This small molecule binds to this protein.
Small molecule (SMILES): O=C[C@H](O)COP(=O)(O)O

Binding-site contacts:
Ligand atom O4P contacts residue ARG251 of chain 1.B at 2.9 Å (salt-bridge).
Ligand atom O3P contacts residue THR201 of chain 1.B at 4.2 Å.
Ligand atom O1 contacts residue THR170 of chain 1.B at 3.0 Å (h-bond).
Ligand atom C1 contacts residue SER168 of chain 1.B at 4.2 Å.
Ligand atom C1 contacts residue NAD1 of chain 1.I at 3.6 Å.
Ligand atom C2 contacts residue NAD1 of chain 1.I at 3.8 Å.
Ligand atom O1P contacts residue ARG251 of chain 1.B at 3.5 Å (salt-bridge).
Ligand atom C1 contacts residue THR170 of chain 1.B at 4.1 Å.
Ligand atom O1 contacts residue HIS196 of chain 1.B at 2.7 Å (h-bond).
Ligand atom P contacts residue NAD1 of chain 1.I at 3.7 Å.
Ligand atom C2 contacts residue HIS196 of chain 1.B at 4.3 Å.
Ligand atom O2P contacts residue NAD1 of chain 1.I at 2.6 Å (h-bond).
Ligand atom O1 contacts residue TYR332 of chain 1.B at 4.5 Å.
Ligand atom O2 contacts residue SER169 of chain 1.B at 3.2 Å (h-bond).
Ligand atom P contacts residue ARG251 of chain 1.B at 3.8 Å.
Ligand atom O2 contacts residue NAD1 of chain 1.I at 2.9 Å.
Ligand atom O1P contacts residue NAD1 of chain 1.I at 3.8 Å.
Ligand atom O4P contacts residue THR201 of chain 1.B at 2.8 Å (h-bond).
Ligand atom C3 contacts residue NAD1 of chain 1.I at 3.4 Å.
Ligand atom O3P contacts residue THR199 of chain 1.B at 3.4 Å (h-bond).
Ligand atom P contacts residue THR199 of chain 1.B at 3.6 Å.
Ligand atom C1 contacts residue SER169 of chain 1.B at 2.7 Å.
Ligand atom C1 contacts residue HIS196 of chain 1.B at 3.2 Å.
Ligand atom O2 contacts residue SER168 of chain 1.B at 3.1 Å.
Ligand atom P contacts residue THR201 of chain 1.B at 3.7 Å.
Ligand atom C2 contacts residue SER168 of chain 1.B at 3.7 Å.
Ligand atom O1 contacts residue SER168 of chain 1.B at 4.0 Å.
Ligand atom O3P contacts residue NAD1 of chain 1.I at 3.2 Å.
Ligand atom C2 contacts residue SER169 of chain 1.B at 4.0 Å.
Ligand atom O4P contacts residue THR199 of chain 1.B at 2.7 Å (h-bond).
Ligand atom C3 contacts residue ARG251 of chain 1.B at 4.3 Å.
Ligand atom O1 contacts residue SER169 of chain 1.B at 2.7 Å (h-bond).
Ligand atom O2P contacts residue THR201 of chain 1.B at 3.4 Å.

Sequence of chain 1.B:
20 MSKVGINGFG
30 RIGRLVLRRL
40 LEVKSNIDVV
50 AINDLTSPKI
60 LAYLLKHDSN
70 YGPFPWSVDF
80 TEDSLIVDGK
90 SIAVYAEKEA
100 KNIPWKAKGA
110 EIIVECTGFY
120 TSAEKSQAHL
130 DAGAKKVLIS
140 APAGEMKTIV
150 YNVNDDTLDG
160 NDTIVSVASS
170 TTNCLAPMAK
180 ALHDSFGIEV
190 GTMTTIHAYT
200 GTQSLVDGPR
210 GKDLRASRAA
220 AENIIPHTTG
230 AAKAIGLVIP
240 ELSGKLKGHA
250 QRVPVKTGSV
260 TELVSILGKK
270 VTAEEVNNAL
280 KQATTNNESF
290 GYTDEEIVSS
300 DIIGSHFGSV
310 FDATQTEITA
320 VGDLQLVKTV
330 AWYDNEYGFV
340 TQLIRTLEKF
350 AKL